A protein and the small-molecule ligand that binds it are described below.
Small molecule (SMILES): CC(=O)N[C@@H]1[C@@H](O)[C@H](O)[C@@H](CO)O[C@H]1O

Binding-site contacts:
Ligand atom O7 contacts residue ASN351 of chain 1.I at 2.8 Å (h-bond).
Ligand atom C1 contacts residue ASN351 of chain 1.I at 1.4 Å.
Ligand atom N2 contacts residue ASN351 of chain 1.I at 2.8 Å (h-bond).
Ligand atom C2 contacts residue ASN351 of chain 1.I at 2.4 Å.
Ligand atom C7 contacts residue ASN351 of chain 1.I at 3.2 Å.
Ligand atom C4 contacts residue ASN351 of chain 1.I at 4.1 Å.
Ligand atom O5 contacts residue ASN351 of chain 1.I at 2.4 Å (h-bond).
Ligand atom C3 contacts residue ASN351 of chain 1.I at 3.7 Å.
Ligand atom C5 contacts residue ASN351 of chain 1.I at 3.6 Å.

Sequence of chain 1.I:
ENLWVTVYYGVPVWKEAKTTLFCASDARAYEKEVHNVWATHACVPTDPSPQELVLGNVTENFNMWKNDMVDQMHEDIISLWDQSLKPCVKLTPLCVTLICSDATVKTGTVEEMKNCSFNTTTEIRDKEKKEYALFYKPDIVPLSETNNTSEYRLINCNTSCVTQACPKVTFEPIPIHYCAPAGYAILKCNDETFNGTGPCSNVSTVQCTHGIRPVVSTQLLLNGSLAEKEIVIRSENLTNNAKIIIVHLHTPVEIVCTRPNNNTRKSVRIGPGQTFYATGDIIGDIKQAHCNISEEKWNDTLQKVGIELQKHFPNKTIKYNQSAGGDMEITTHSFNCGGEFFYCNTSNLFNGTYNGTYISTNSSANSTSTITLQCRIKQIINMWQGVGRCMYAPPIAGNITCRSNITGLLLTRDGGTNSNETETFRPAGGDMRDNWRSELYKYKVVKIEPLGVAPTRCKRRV